Sequence of chain 1.G:
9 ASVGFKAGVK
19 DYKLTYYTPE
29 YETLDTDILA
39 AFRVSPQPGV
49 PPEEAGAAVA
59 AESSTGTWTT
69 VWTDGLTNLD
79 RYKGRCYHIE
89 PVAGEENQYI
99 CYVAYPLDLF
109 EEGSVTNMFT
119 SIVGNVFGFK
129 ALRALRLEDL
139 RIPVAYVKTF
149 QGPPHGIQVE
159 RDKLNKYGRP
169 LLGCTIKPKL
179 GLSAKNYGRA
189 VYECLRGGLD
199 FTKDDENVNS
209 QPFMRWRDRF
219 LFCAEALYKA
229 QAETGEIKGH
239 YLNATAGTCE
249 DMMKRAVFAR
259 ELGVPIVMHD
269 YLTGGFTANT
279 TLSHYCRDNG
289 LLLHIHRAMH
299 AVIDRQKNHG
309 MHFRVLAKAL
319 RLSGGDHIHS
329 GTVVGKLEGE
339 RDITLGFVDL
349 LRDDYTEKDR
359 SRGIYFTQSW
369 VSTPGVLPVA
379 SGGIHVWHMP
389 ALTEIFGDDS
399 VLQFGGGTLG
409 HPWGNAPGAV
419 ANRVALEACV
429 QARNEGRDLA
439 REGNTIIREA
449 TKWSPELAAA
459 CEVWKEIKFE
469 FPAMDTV

This small molecule binds to this protein.
Small molecule (SMILES): O=C(O)[C@@](O)(COP(=O)(O)O)[C@H](O)[C@H](O)COP(=O)(O)O

Sequence of chain 2.G:
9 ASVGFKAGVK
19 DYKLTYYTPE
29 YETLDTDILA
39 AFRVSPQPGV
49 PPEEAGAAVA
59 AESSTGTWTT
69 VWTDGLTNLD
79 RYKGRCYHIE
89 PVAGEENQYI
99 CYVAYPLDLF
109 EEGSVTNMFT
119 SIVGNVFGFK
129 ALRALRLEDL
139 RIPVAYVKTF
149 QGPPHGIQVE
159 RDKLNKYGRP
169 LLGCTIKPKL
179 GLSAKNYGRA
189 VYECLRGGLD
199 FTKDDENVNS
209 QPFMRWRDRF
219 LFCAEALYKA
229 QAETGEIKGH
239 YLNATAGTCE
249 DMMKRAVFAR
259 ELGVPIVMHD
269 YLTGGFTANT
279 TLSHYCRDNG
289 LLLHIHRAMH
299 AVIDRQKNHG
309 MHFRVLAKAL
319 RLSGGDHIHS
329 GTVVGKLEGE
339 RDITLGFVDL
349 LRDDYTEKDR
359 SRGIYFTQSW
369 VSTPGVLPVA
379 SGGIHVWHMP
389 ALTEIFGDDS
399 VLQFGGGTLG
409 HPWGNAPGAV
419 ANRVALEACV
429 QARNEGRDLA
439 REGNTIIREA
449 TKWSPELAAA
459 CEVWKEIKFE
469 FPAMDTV

Binding-site contacts:
Ligand atom O6P contacts residue ARG295 of chain 2.G at 2.9 Å (salt-bridge).
Ligand atom P1 contacts residue LYS334 of chain 2.G at 3.6 Å.
Ligand atom C3 contacts residue GLU204 of chain 2.G at 3.6 Å.
Ligand atom O6 contacts residue LYS175 of chain 2.G at 3.4 Å (salt-bridge).
Ligand atom O5P contacts residue ARG295 of chain 2.G at 2.9 Å (salt-bridge).
Ligand atom O4P contacts residue SER379 of chain 2.G at 3.5 Å (h-bond).
Ligand atom O3 contacts residue HIS327 of chain 2.G at 3.4 Å.
Ligand atom O7 contacts residue LYS334 of chain 2.G at 3.0 Å (salt-bridge).
Ligand atom P1 contacts residue THR65 of chain 1.G at 3.4 Å.
Ligand atom O2P contacts residue GLY380 of chain 2.G at 3.3 Å.
Ligand atom O3P contacts residue THR65 of chain 1.G at 2.6 Å (h-bond).
Ligand atom O6P contacts residue HIS327 of chain 2.G at 3.5 Å.
Ligand atom O2P contacts residue GLY381 of chain 2.G at 2.8 Å (h-bond).
Ligand atom O2 contacts residue ASP203 of chain 2.G at 2.9 Å (salt-bridge).
Ligand atom C contacts residue ASN123 of chain 1.G at 3.5 Å.
Ligand atom C contacts residue GLU60 of chain 1.G at 3.2 Å.
Ligand atom O1P contacts residue GLY403 of chain 2.G at 2.9 Å (h-bond).
Ligand atom C2 contacts residue LYS175 of chain 2.G at 3.6 Å.
Ligand atom O6 contacts residue LYS177 of chain 2.G at 2.8 Å (salt-bridge).
Ligand atom O1 contacts residue LYS334 of chain 2.G at 3.6 Å.
Ligand atom C5 contacts residue ASN123 of chain 1.G at 3.5 Å.
Ligand atom O3P contacts residue GLY404 of chain 2.G at 2.8 Å (h-bond).
Ligand atom C1 contacts residue SER379 of chain 2.G at 3.6 Å.
Ligand atom O4 contacts residue SER379 of chain 2.G at 3.1 Å (h-bond).
Ligand atom O2P contacts residue THR65 of chain 1.G at 3.6 Å (h-bond).
Ligand atom O6 contacts residue ASN123 of chain 1.G at 3.1 Å (h-bond).
Ligand atom O3P contacts residue LYS175 of chain 2.G at 3.4 Å.
Ligand atom C contacts residue LYS175 of chain 2.G at 3.6 Å.
Ligand atom O2P contacts residue TRP66 of chain 1.G at 3.3 Å.
Ligand atom O1 contacts residue LYS175 of chain 2.G at 3.1 Å (salt-bridge).
Ligand atom O4P contacts residue HIS327 of chain 2.G at 2.7 Å (h-bond).
Ligand atom O2P contacts residue LYS334 of chain 2.G at 2.8 Å (salt-bridge).
Ligand atom O3P contacts residue GLY403 of chain 2.G at 3.6 Å.
Ligand atom O5P contacts residue LEU335 of chain 2.G at 3.5 Å.
Ligand atom O4 contacts residue GLY380 of chain 2.G at 3.5 Å (h-bond).
Ligand atom O5 contacts residue LEU335 of chain 2.G at 3.3 Å.
Ligand atom O3 contacts residue SER379 of chain 2.G at 2.9 Å (h-bond).
Ligand atom O2 contacts residue LYS175 of chain 2.G at 2.9 Å (salt-bridge).
Ligand atom O6 contacts residue GLU60 of chain 1.G at 3.1 Å (salt-bridge).
Ligand atom O7 contacts residue GLU60 of chain 1.G at 2.6 Å (salt-bridge).